A protein and the small-molecule ligand that binds it are described below.
Small molecule (SMILES): Cc1cc(CCCCCCCOc2ccc(C3=N[C@@H](C)CO3)cc2)on1

Sequence of chain 1.A:
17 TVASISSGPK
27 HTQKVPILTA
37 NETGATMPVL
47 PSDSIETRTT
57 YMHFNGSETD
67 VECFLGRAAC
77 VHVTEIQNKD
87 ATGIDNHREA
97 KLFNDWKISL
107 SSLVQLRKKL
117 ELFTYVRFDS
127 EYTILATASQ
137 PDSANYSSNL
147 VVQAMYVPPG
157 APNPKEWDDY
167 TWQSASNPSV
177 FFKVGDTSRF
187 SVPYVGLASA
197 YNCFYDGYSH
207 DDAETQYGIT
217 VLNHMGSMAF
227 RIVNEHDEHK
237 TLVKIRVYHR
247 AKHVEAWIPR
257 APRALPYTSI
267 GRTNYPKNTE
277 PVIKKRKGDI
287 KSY

Sequence of chain 1.C:
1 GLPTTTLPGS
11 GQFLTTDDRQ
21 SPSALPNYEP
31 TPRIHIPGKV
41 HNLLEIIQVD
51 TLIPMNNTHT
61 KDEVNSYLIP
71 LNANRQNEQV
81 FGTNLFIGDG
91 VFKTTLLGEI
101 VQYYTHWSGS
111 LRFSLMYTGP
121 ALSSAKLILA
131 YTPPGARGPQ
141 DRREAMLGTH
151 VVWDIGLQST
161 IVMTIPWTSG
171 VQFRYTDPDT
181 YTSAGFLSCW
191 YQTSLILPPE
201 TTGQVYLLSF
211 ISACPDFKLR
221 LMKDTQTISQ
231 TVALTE

Binding-site contacts:
Ligand atom N2 contacts residue PRO174 of chain 1.A at 3.9 Å.
Ligand atom O1B contacts residue MET221 of chain 1.A at 3.4 Å.
Ligand atom O1B contacts residue ILE104 of chain 1.A at 3.8 Å.
Ligand atom C2C contacts residue VAL188 of chain 1.A at 3.2 Å (hydrophobic).
Ligand atom C3C contacts residue TYR128 of chain 1.A at 3.9 Å (hydrophobic).
Ligand atom C5C contacts residue ILE104 of chain 1.A at 3.5 Å (hydrophobic).
Ligand atom CM1 contacts residue SER107 of chain 1.A at 3.6 Å.
Ligand atom C31 contacts residue PRO174 of chain 1.A at 3.4 Å (hydrophobic).
Ligand atom C5C contacts residue TYR128 of chain 1.A at 3.5 Å (hydrophobic).
Ligand atom C6C contacts residue MET221 of chain 1.A at 3.7 Å (hydrophobic).
Ligand atom C7C contacts residue TYR197 of chain 1.A at 3.8 Å (hydrophobic).
Ligand atom O1 contacts residue TYR152 of chain 1.A at 3.9 Å.
Ligand atom C6C contacts residue VAL191 of chain 1.A at 3.2 Å (hydrophobic).
Ligand atom N2 contacts residue ALA24 of chain 1.C at 3.4 Å.
Ligand atom C3C contacts residue VAL188 of chain 1.A at 3.3 Å (hydrophobic).
Ligand atom C5 contacts residue TYR152 of chain 1.A at 3.8 Å (hydrophobic).
Ligand atom C7C contacts residue TYR128 of chain 1.A at 3.6 Å (hydrophobic).
Ligand atom C1C contacts residue TYR152 of chain 1.A at 4.0 Å (hydrophobic).
Ligand atom C5B contacts residue LEU106 of chain 1.A at 3.7 Å (hydrophobic).
Ligand atom C4 contacts residue PHE186 of chain 1.A at 3.6 Å (hydrophobic).
Ligand atom C4C contacts residue TYR152 of chain 1.A at 3.8 Å (hydrophobic).
Ligand atom C3B contacts residue MET221 of chain 1.A at 4.0 Å (hydrophobic).
Ligand atom C4 contacts residue TYR152 of chain 1.A at 3.9 Å (hydrophobic).
Ligand atom N2 contacts residue PHE186 of chain 1.A at 3.7 Å.
Ligand atom C1B contacts residue MET221 of chain 1.A at 4.0 Å (hydrophobic).
Ligand atom C6B contacts residue TYR197 of chain 1.A at 3.6 Å (hydrophobic).
Ligand atom O1B contacts residue TYR128 of chain 1.A at 3.9 Å.
Ligand atom C5 contacts residue PHE186 of chain 1.A at 3.5 Å (hydrophobic).
Ligand atom C4C contacts residue ILE104 of chain 1.A at 3.7 Å (hydrophobic).
Ligand atom C4 contacts residue MET224 of chain 1.A at 3.8 Å (hydrophobic).
Ligand atom C31 contacts residue VAL176 of chain 1.A at 3.3 Å (hydrophobic).
Ligand atom C3 contacts residue PRO174 of chain 1.A at 3.8 Å (hydrophobic).
Ligand atom C31 contacts residue ALA150 of chain 1.A at 3.5 Å (hydrophobic).
Ligand atom O1 contacts residue PHE186 of chain 1.A at 3.5 Å.
Ligand atom O1 contacts residue VAL188 of chain 1.A at 3.8 Å.
Ligand atom C31 contacts residue SER175 of chain 1.A at 3.6 Å.
Ligand atom O1 contacts residue ALA24 of chain 1.C at 3.6 Å.
Ligand atom C2B contacts residue MET221 of chain 1.A at 3.6 Å (hydrophobic).
Ligand atom C3 contacts residue PHE186 of chain 1.A at 3.8 Å (hydrophobic).
Ligand atom C5B contacts residue TYR197 of chain 1.A at 3.7 Å (hydrophobic).